Sequence of chain 1.A:
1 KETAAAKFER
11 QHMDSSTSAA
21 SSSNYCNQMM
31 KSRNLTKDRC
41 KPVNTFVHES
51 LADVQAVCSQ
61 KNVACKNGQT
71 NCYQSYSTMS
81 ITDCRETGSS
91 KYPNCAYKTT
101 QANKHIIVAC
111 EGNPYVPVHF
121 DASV

This small molecule binds to this protein.
Small molecule (SMILES): CC1=N[Pt]2N=C(C)O[As]2(O)(O)O1

Binding-site contacts:
Ligand atom AS1 contacts residue HIS105 of chain 1.A at 4.4 Å.
Ligand atom N2 contacts residue HIS105 of chain 1.A at 2.8 Å (h-bond).
Ligand atom PT1 contacts residue HIS105 of chain 1.A at 2.1 Å.
Ligand atom C3 contacts residue HIS105 of chain 1.A at 4.1 Å.
Ligand atom C4 contacts residue THR78 of chain 1.A at 4.4 Å.
Ligand atom N1 contacts residue HIS105 of chain 1.A at 2.9 Å (h-bond).
Ligand atom C3 contacts residue THR78 of chain 1.A at 4.3 Å.
Ligand atom N2 contacts residue THR78 of chain 1.A at 3.5 Å.
Ligand atom C1 contacts residue HIS105 of chain 1.A at 4.1 Å.